Sequence of chain 1.A:
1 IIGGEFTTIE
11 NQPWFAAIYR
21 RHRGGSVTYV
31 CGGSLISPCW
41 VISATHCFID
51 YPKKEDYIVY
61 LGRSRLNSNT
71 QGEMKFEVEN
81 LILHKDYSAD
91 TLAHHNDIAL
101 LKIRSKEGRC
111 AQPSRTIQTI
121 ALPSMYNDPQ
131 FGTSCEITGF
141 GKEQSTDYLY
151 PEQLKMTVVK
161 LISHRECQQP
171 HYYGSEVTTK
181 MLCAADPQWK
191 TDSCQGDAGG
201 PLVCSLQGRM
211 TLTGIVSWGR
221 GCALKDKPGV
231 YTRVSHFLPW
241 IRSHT

This small molecule binds to this protein.
Small molecule (SMILES): [H]/N=C(\N)Nc1ccc(C(=O)Oc2ccc3cc(/C(N)=N\[H])ccc3c2)cc1

Binding-site contacts:
Ligand atom C2 contacts residue HIS46 of chain 1.A at 3.5 Å.
Ligand atom C16 contacts residue GLY219 of chain 1.A at 3.8 Å.
Ligand atom C18 contacts residue VAL216 of chain 1.A at 3.8 Å (hydrophobic).
Ligand atom N5 contacts residue GLY229 of chain 1.A at 3.1 Å.
Ligand atom N5 contacts residue SER193 of chain 1.A at 2.7 Å (h-bond).
Ligand atom N5 contacts residue ASP192 of chain 1.A at 2.8 Å (salt-bridge).
Ligand atom N4 contacts residue SER193 of chain 1.A at 3.7 Å.
Ligand atom C3 contacts residue HIS46 of chain 1.A at 3.1 Å.
Ligand atom C19 contacts residue ASP192 of chain 1.A at 3.8 Å.
Ligand atom N3 contacts residue CYS47 of chain 1.A at 2.7 Å (h-bond).
Ligand atom C8 contacts residue CYS47 of chain 1.A at 3.2 Å (hydrophobic).
Ligand atom C17 contacts residue SER193 of chain 1.A at 3.5 Å.
Ligand atom C1 contacts residue GLY196 of chain 1.A at 3.6 Å.
Ligand atom C19 contacts residue SER193 of chain 1.A at 3.4 Å.
Ligand atom C15 contacts residue GLY221 of chain 1.A at 3.4 Å.
Ligand atom C9 contacts residue GLN195 of chain 1.A at 3.8 Å.
Ligand atom C1 contacts residue HIS46 of chain 1.A at 3.7 Å.
Ligand atom O2 contacts residue HIS46 of chain 1.A at 3.7 Å.
Ligand atom N2 contacts residue CYS47 of chain 1.A at 3.3 Å (h-bond).
Ligand atom C15 contacts residue GLY219 of chain 1.A at 3.7 Å.
Ligand atom O1 contacts residue ALA198 of chain 1.A at 3.2 Å.
Ligand atom C16 contacts residue TRP218 of chain 1.A at 3.8 Å (hydrophobic).
Ligand atom N4 contacts residue GLY219 of chain 1.A at 3.8 Å.
Ligand atom C17 contacts residue TRP218 of chain 1.A at 3.6 Å (hydrophobic).
Ligand atom N4 contacts residue CYS222 of chain 1.A at 3.8 Å.
Ligand atom C4 contacts residue HIS46 of chain 1.A at 3.7 Å.
Ligand atom C3 contacts residue ALA198 of chain 1.A at 3.6 Å (hydrophobic).
Ligand atom C16 contacts residue SER193 of chain 1.A at 3.8 Å.
Ligand atom C4 contacts residue CYS31 of chain 1.A at 3.6 Å (hydrophobic).
Ligand atom C19 contacts residue GLY221 of chain 1.A at 3.8 Å.
Ligand atom C10 contacts residue GLN195 of chain 1.A at 3.6 Å.
Ligand atom C3 contacts residue CYS31 of chain 1.A at 3.6 Å (hydrophobic).
Ligand atom C18 contacts residue TRP218 of chain 1.A at 3.7 Å (hydrophobic).
Ligand atom O1 contacts residue GLY196 of chain 1.A at 2.7 Å (h-bond).
Ligand atom C1 contacts residue ALA198 of chain 1.A at 3.6 Å (hydrophobic).
Ligand atom O1 contacts residue ASP197 of chain 1.A at 3.8 Å.
Ligand atom N3 contacts residue VAL30 of chain 1.A at 3.2 Å.
Ligand atom N4 contacts residue ASP192 of chain 1.A at 3.1 Å (salt-bridge).
Ligand atom O1 contacts residue GLN195 of chain 1.A at 3.5 Å.
Ligand atom N4 contacts residue GLY221 of chain 1.A at 2.8 Å (h-bond).